Sequence of chain 1.B:
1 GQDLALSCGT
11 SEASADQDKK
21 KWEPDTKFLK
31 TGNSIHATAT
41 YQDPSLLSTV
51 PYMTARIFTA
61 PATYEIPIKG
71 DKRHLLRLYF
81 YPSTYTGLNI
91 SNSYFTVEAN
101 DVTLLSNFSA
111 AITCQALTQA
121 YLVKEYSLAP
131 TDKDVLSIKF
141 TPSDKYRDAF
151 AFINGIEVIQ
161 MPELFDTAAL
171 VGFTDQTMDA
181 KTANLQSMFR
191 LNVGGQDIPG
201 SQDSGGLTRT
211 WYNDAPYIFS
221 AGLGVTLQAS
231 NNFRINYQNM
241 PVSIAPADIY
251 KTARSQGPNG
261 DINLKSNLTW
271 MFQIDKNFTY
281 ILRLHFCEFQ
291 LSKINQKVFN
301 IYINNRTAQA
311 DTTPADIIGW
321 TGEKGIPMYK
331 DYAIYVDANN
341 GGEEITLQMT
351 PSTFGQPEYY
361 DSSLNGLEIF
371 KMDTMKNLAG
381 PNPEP

The small molecule below binds the protein below.
Small molecule (SMILES): CC(=O)N[C@H]1[C@H](O[C@H]2[C@H](O)[C@@H](NC(C)=O)CO[C@@H]2CO)O[C@H](CO)[C@@H](O)[C@@H]1O

Binding-site contacts:
Ligand atom C7 contacts residue TYR146 of chain 1.B at 4.0 Å (hydrophobic).
Ligand atom O7 contacts residue ASN107 of chain 1.B at 3.3 Å (h-bond).
Ligand atom C1 contacts residue ASN382 of chain 1.B at 4.2 Å.
Ligand atom C8 contacts residue ILE112 of chain 1.B at 4.3 Å (hydrophobic).
Ligand atom C8 contacts residue LYS145 of chain 1.B at 4.0 Å.
Ligand atom C1 contacts residue ASN107 of chain 1.B at 1.4 Å.
Ligand atom N2 contacts residue ASN107 of chain 1.B at 2.9 Å (h-bond).
Ligand atom C5 contacts residue ASN382 of chain 1.B at 3.9 Å.
Ligand atom O5 contacts residue TYR94 of chain 1.B at 3.6 Å.
Ligand atom C7 contacts residue ASN107 of chain 1.B at 3.3 Å.
Ligand atom C8 contacts residue ASN107 of chain 1.B at 4.4 Å.
Ligand atom N2 contacts residue TYR146 of chain 1.B at 3.0 Å (h-bond).
Ligand atom O6 contacts residue ILE112 of chain 1.B at 3.3 Å.
Ligand atom C3 contacts residue TYR146 of chain 1.B at 3.6 Å (hydrophobic).
Ligand atom C1 contacts residue TYR146 of chain 1.B at 4.0 Å (hydrophobic).
Ligand atom O3 contacts residue TYR146 of chain 1.B at 4.1 Å.
Ligand atom C2 contacts residue TYR146 of chain 1.B at 3.7 Å (hydrophobic).
Ligand atom C5 contacts residue TYR94 of chain 1.B at 4.0 Å (hydrophobic).
Ligand atom O4 contacts residue GLU384 of chain 1.B at 3.8 Å.
Ligand atom C2 contacts residue ASN107 of chain 1.B at 2.4 Å.
Ligand atom C8 contacts residue TYR94 of chain 1.B at 3.7 Å (hydrophobic).
Ligand atom C6 contacts residue ASN382 of chain 1.B at 3.3 Å.
Ligand atom C1 contacts residue TYR94 of chain 1.B at 3.9 Å (hydrophobic).
Ligand atom C6 contacts residue ASN107 of chain 1.B at 4.4 Å.
Ligand atom C7 contacts residue TYR94 of chain 1.B at 4.4 Å (hydrophobic).
Ligand atom C8 contacts residue TYR146 of chain 1.B at 4.0 Å (hydrophobic).
Ligand atom C4 contacts residue ASN107 of chain 1.B at 4.2 Å.
Ligand atom C5 contacts residue ASN107 of chain 1.B at 3.6 Å.
Ligand atom O5 contacts residue ASN382 of chain 1.B at 3.2 Å (h-bond).
Ligand atom O5 contacts residue ASN107 of chain 1.B at 2.3 Å (h-bond).
Ligand atom O6 contacts residue ASN382 of chain 1.B at 3.7 Å.
Ligand atom C3 contacts residue ASN107 of chain 1.B at 3.7 Å.